Sequence of chain 1.E:
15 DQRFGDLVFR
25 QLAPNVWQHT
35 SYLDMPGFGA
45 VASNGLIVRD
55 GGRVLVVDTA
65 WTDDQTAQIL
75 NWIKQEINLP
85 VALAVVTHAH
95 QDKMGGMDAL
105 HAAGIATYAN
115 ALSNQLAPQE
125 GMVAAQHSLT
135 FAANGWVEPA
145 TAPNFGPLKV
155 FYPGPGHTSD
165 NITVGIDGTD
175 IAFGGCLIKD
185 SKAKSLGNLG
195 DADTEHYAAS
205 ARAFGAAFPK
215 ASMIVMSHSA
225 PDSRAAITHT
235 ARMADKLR

A small-molecule ligand and the protein it binds are described below.
Small molecule (SMILES): [H]/N=C/NCCSC1=C(C(=O)O)N[C@@H]([C@H](C(=O)O)[C@@H](C)O)C1

Binding-site contacts:
Ligand atom O62 contacts residue GLN95 of chain 1.E at 3.6 Å.
Ligand atom C31 contacts residue ZN1 of chain 1.BA at 3.0 Å.
Ligand atom O32 contacts residue GLY191 of chain 1.E at 3.3 Å.
Ligand atom O31 contacts residue LYS183 of chain 1.E at 2.6 Å (salt-bridge).
Ligand atom C7 contacts residue ASN192 of chain 1.E at 3.9 Å.
Ligand atom O32 contacts residue LYS183 of chain 1.E at 3.1 Å (salt-bridge).
Ligand atom N4 contacts residue HIS222 of chain 1.E at 3.0 Å (h-bond).
Ligand atom C7 contacts residue HIS161 of chain 1.E at 3.9 Å.
Ligand atom O72 contacts residue ASN192 of chain 1.E at 2.9 Å (h-bond).
Ligand atom O71 contacts residue ZN1 of chain 1.BA at 3.4 Å.
Ligand atom O71 contacts residue HIS94 of chain 1.E at 2.9 Å (h-bond).
Ligand atom O31 contacts residue CYS180 of chain 1.E at 3.6 Å.
Ligand atom O71 contacts residue ASP96 of chain 1.E at 3.5 Å (salt-bridge).
Ligand atom O71 contacts residue HIS161 of chain 1.E at 3.6 Å.
Ligand atom N26 contacts residue LYS188 of chain 1.E at 3.3 Å (salt-bridge).
Ligand atom C7 contacts residue ZN1 of chain 1.AA at 2.9 Å.
Ligand atom O72 contacts residue HIS161 of chain 1.E at 3.3 Å.
Ligand atom C7 contacts residue ZN1 of chain 1.BA at 3.8 Å.
Ligand atom C3 contacts residue HIS222 of chain 1.E at 3.1 Å.
Ligand atom C7 contacts residue HIS94 of chain 1.E at 3.3 Å.
Ligand atom C2 contacts residue ZN1 of chain 1.BA at 3.9 Å.
Ligand atom O62 contacts residue ASP96 of chain 1.E at 3.4 Å (salt-bridge).
Ligand atom C5 contacts residue ASP96 of chain 1.E at 3.8 Å.
Ligand atom O72 contacts residue ZN1 of chain 1.AA at 3.0 Å.
Ligand atom O72 contacts residue HIS94 of chain 1.E at 3.3 Å (h-bond).
Ligand atom O31 contacts residue ZN1 of chain 1.BA at 2.5 Å.
Ligand atom O31 contacts residue HIS222 of chain 1.E at 2.8 Å (h-bond).
Ligand atom C5 contacts residue ZN1 of chain 1.BA at 3.2 Å.
Ligand atom C31 contacts residue LYS183 of chain 1.E at 3.3 Å.
Ligand atom N4 contacts residue ZN1 of chain 1.BA at 2.0 Å.
Ligand atom O62 contacts residue HIS94 of chain 1.E at 3.6 Å.
Ligand atom C2 contacts residue HIS222 of chain 1.E at 3.9 Å.
Ligand atom O31 contacts residue HIS161 of chain 1.E at 3.9 Å.
Ligand atom N4 contacts residue ASP96 of chain 1.E at 3.5 Å (salt-bridge).
Ligand atom O71 contacts residue ZN1 of chain 1.AA at 2.1 Å.
Ligand atom C3 contacts residue ZN1 of chain 1.BA at 2.8 Å.
Ligand atom C62 contacts residue TRP65 of chain 1.E at 3.7 Å (hydrophobic).
Ligand atom O32 contacts residue ASN192 of chain 1.E at 3.2 Å (h-bond).
Ligand atom O71 contacts residue HIS92 of chain 1.E at 3.7 Å.
Ligand atom C31 contacts residue HIS222 of chain 1.E at 3.2 Å.